Sequence of chain 1.D:
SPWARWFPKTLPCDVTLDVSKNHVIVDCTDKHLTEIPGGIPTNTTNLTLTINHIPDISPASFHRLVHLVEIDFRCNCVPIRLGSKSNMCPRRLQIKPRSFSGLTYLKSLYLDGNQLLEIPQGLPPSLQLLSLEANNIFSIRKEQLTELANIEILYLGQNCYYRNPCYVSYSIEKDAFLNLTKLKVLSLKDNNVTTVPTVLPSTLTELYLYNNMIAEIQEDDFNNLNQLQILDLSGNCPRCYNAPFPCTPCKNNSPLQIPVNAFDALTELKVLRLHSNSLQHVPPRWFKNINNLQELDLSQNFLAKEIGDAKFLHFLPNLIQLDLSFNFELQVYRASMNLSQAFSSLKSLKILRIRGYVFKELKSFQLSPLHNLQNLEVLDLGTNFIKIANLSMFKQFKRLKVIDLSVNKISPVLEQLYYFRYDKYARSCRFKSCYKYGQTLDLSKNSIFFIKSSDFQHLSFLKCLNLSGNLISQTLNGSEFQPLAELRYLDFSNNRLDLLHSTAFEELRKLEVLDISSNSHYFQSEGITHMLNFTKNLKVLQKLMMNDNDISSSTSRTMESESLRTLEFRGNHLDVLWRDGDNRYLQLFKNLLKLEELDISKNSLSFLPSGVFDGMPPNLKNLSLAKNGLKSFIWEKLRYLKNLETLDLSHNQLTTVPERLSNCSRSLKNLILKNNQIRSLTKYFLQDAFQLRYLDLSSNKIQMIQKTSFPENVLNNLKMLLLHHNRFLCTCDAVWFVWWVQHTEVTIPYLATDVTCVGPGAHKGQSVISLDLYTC

Binding-site contacts:
Ligand atom O7 contacts residue ASN44 of chain 1.D at 4.1 Å.
Ligand atom O6 contacts residue THR43 of chain 1.D at 3.5 Å.
Ligand atom N2 contacts residue ASN44 of chain 1.D at 2.9 Å (h-bond).
Ligand atom C6 contacts residue HIS68 of chain 1.D at 3.6 Å.
Ligand atom O5 contacts residue HIS68 of chain 1.D at 3.2 Å (h-bond).
Ligand atom C1 contacts residue HIS68 of chain 1.D at 4.0 Å.
Ligand atom O7 contacts residue ASN23 of chain 1.D at 3.1 Å (h-bond).
Ligand atom C2 contacts residue ASN44 of chain 1.D at 2.4 Å.
Ligand atom C3 contacts residue ASN44 of chain 1.D at 3.7 Å.
Ligand atom C5 contacts residue HIS68 of chain 1.D at 3.7 Å.
Ligand atom C1 contacts residue ASN44 of chain 1.D at 1.4 Å.
Ligand atom O6 contacts residue HIS68 of chain 1.D at 3.5 Å (h-bond).
Ligand atom C4 contacts residue ASN44 of chain 1.D at 4.2 Å.
Ligand atom C4 contacts residue HIS68 of chain 1.D at 3.9 Å.
Ligand atom C2 contacts residue HIS68 of chain 1.D at 4.2 Å.
Ligand atom C8 contacts residue ASN23 of chain 1.D at 3.9 Å.
Ligand atom C5 contacts residue ASN44 of chain 1.D at 3.7 Å.
Ligand atom O5 contacts residue ASN44 of chain 1.D at 2.4 Å (h-bond).
Ligand atom C7 contacts residue ASN23 of chain 1.D at 4.0 Å.
Ligand atom C7 contacts residue ASN44 of chain 1.D at 3.7 Å.

A small-molecule ligand and the protein it binds are described below.
Small molecule (SMILES): CC(=O)N[C@@H]1[C@@H](O)[C@H](O)[C@@H](CO)O[C@H]1O